A small-molecule ligand and the protein it binds are described below.
Small molecule (SMILES): Nc1ccn([C@H]2C[C@H](O)[C@@H](CO[P](=O)(O)O[P](=O)(O)OP(=O)(O)O)O2)c(=O)n1

Sequence of chain 1.D:
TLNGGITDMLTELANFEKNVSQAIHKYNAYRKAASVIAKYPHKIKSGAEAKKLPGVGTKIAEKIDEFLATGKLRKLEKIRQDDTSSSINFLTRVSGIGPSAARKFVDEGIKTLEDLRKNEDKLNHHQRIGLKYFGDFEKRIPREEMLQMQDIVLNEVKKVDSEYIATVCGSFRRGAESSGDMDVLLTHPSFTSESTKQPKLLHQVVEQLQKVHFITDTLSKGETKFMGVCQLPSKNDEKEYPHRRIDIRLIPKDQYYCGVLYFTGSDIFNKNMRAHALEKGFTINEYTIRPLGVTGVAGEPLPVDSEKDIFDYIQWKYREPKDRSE

Binding-site contacts:
Ligand atom O1G contacts residue GLY189 of chain 1.D at 2.9 Å (h-bond).
Ligand atom PA contacts residue CA1 of chain 1.F at 3.6 Å.
Ligand atom PA contacts residue CA1 of chain 1.G at 3.7 Å.
Ligand atom O3G contacts residue GLY189 of chain 1.D at 3.5 Å (h-bond).
Ligand atom O3' contacts residue ARG183 of chain 1.D at 3.6 Å.
Ligand atom O3G contacts residue ASP190 of chain 1.D at 3.3 Å (salt-bridge).
Ligand atom O2B contacts residue SER180 of chain 1.D at 3.1 Å (h-bond).
Ligand atom O3B contacts residue SER180 of chain 1.D at 3.9 Å.
Ligand atom O1G contacts residue SER188 of chain 1.D at 3.8 Å.
Ligand atom O2 contacts residue TYR271 of chain 1.D at 3.4 Å.
Ligand atom PG contacts residue CA1 of chain 1.F at 3.5 Å.
Ligand atom O2G contacts residue GLY189 of chain 1.D at 3.8 Å.
Ligand atom PG contacts residue SER180 of chain 1.D at 3.7 Å.
Ligand atom O2A contacts residue CA1 of chain 1.F at 2.3 Å.
Ligand atom O3' contacts residue GLY274 of chain 1.D at 3.3 Å.
Ligand atom PG contacts residue GLY189 of chain 1.D at 3.6 Å.
Ligand atom O2B contacts residue CA1 of chain 1.F at 2.5 Å.
Ligand atom O2 contacts residue ASN279 of chain 1.D at 2.8 Å (h-bond).
Ligand atom C2' contacts residue GLY274 of chain 1.D at 3.4 Å.
Ligand atom C5' contacts residue ASP192 of chain 1.D at 3.8 Å.
Ligand atom O2A contacts residue CA1 of chain 1.G at 2.5 Å.
Ligand atom O1B contacts residue ARG183 of chain 1.D at 2.9 Å (salt-bridge).
Ligand atom C1' contacts residue ASN279 of chain 1.D at 3.7 Å.
Ligand atom O3G contacts residue CA1 of chain 1.F at 2.2 Å.
Ligand atom PB contacts residue CA1 of chain 1.F at 3.5 Å.
Ligand atom O2A contacts residue ASP192 of chain 1.D at 3.3 Å (salt-bridge).
Ligand atom O2A contacts residue ASP190 of chain 1.D at 3.0 Å (salt-bridge).
Ligand atom C2 contacts residue ASN279 of chain 1.D at 3.7 Å.
Ligand atom O1G contacts residue ARG149 of chain 1.D at 3.6 Å (salt-bridge).
Ligand atom C1' contacts residue TYR271 of chain 1.D at 3.5 Å (hydrophobic).
Ligand atom O2B contacts residue ASP192 of chain 1.D at 3.4 Å (salt-bridge).
Ligand atom C4' contacts residue PHE272 of chain 1.D at 3.6 Å (hydrophobic).
Ligand atom C4 contacts residue ASP276 of chain 1.D at 3.5 Å.
Ligand atom N3 contacts residue ASP276 of chain 1.D at 3.8 Å.
Ligand atom O3' contacts residue THR273 of chain 1.D at 3.5 Å (h-bond).
Ligand atom O2B contacts residue GLY179 of chain 1.D at 3.5 Å.
Ligand atom C2' contacts residue ASN279 of chain 1.D at 3.4 Å.
Ligand atom O1G contacts residue SER180 of chain 1.D at 2.7 Å (h-bond).
Ligand atom C2' contacts residue TYR271 of chain 1.D at 3.4 Å (hydrophobic).
Ligand atom C5 contacts residue ASP276 of chain 1.D at 3.6 Å.